Sequence of chain 1.C:
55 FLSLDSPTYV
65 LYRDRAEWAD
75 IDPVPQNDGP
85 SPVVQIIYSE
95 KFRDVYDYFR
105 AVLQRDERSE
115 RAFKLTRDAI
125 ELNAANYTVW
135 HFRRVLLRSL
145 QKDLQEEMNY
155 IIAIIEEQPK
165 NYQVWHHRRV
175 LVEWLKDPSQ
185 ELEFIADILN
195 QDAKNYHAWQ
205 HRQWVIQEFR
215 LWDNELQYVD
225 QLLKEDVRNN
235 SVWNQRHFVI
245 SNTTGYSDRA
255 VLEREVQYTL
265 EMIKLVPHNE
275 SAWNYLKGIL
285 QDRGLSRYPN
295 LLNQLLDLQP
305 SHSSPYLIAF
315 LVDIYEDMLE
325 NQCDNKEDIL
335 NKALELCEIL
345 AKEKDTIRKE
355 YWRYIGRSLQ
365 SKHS

Binding-site contacts:
Ligand atom O contacts residue TYR166 of chain 1.C at 3.5 Å.
Ligand atom SG contacts residue ASP269 of chain 1.D at 3.1 Å (salt-bridge).
Ligand atom CA contacts residue ARG173 of chain 1.D at 3.8 Å.
Ligand atom C contacts residue ARG173 of chain 1.D at 3.8 Å.
Ligand atom C contacts residue TYR166 of chain 1.C at 3.7 Å (hydrophobic).
Ligand atom CG2 contacts residue LEU320 of chain 1.D at 4.2 Å (hydrophobic).
Ligand atom O contacts residue MGM1 of chain 1.X at 3.8 Å.
Ligand atom O contacts residue TYR166 of chain 1.C at 4.0 Å.
Ligand atom O contacts residue GLN167 of chain 1.C at 2.9 Å (h-bond).
Ligand atom C contacts residue GLN167 of chain 1.C at 4.0 Å.
Ligand atom O contacts residue LYS311 of chain 1.D at 3.6 Å.
Ligand atom CA contacts residue LYS311 of chain 1.D at 4.1 Å.
Ligand atom SD contacts residue ALA123 of chain 1.D at 3.5 Å.
Ligand atom CG contacts residue ARG173 of chain 1.D at 4.0 Å.
Ligand atom O contacts residue MGM1 of chain 1.X at 3.7 Å.
Ligand atom C contacts residue LYS311 of chain 1.D at 3.6 Å.
Ligand atom CA contacts residue TYR166 of chain 1.C at 3.8 Å (hydrophobic).
Ligand atom CB contacts residue ZN1 of chain 1.V at 3.5 Å.
Ligand atom N contacts residue LYS311 of chain 1.D at 4.1 Å.
Ligand atom CB contacts residue HIS321 of chain 1.D at 3.8 Å.
Ligand atom CE contacts residue THR49 of chain 1.D at 3.9 Å.
Ligand atom O contacts residue TYR166 of chain 1.C at 3.5 Å.
Ligand atom N contacts residue TRP312 of chain 1.D at 4.1 Å.
Ligand atom O contacts residue LEU320 of chain 1.D at 3.6 Å.
Ligand atom SG contacts residue CYS271 of chain 1.D at 4.1 Å.
Ligand atom SG contacts residue LYS311 of chain 1.D at 4.0 Å.
Ligand atom SD contacts residue MET124 of chain 1.D at 3.8 Å.
Ligand atom N contacts residue TYR166 of chain 1.C at 3.7 Å.
Ligand atom O contacts residue LYS311 of chain 1.D at 3.5 Å.
Ligand atom N contacts residue LYS311 of chain 1.D at 4.0 Å.
Ligand atom OXT contacts residue TYR166 of chain 1.C at 3.8 Å.
Ligand atom CA contacts residue TYR166 of chain 1.C at 4.1 Å (hydrophobic).
Ligand atom CD1 contacts residue LEU320 of chain 1.D at 3.8 Å (hydrophobic).
Ligand atom C contacts residue TYR166 of chain 1.C at 3.5 Å (hydrophobic).
Ligand atom CB contacts residue MGM1 of chain 1.X at 4.1 Å.
Ligand atom N contacts residue ARG173 of chain 1.D at 4.2 Å.
Ligand atom SG contacts residue HIS321 of chain 1.D at 3.5 Å (h-bond).
Ligand atom SG contacts residue ZN1 of chain 1.V at 2.4 Å.
Ligand atom N contacts residue HIS321 of chain 1.D at 4.0 Å.
Ligand atom O contacts residue ARG173 of chain 1.D at 2.9 Å (salt-bridge).

Sequence of chain 1.D:
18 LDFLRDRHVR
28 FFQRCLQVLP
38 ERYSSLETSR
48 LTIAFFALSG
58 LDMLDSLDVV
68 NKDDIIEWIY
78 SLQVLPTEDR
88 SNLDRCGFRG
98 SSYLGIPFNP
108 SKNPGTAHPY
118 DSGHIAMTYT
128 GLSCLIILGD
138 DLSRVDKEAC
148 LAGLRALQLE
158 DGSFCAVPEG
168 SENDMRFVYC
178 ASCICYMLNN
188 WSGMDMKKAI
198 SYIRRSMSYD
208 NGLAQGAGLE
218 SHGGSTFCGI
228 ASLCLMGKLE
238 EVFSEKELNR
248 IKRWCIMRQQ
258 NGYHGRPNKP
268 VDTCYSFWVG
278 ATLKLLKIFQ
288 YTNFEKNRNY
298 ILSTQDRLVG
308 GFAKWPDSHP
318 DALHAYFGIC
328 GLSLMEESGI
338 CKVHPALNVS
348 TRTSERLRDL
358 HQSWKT

This small molecule binds to this protein.
Small molecule (SMILES): CC[C@H](C)[C@H](NC(=O)[C@@H](NC(=O)[C@H](CS)NC(=O)[C@H](CCCCN)NC(=O)[C@@H](N)[C@@H](C)O)C(C)C)C(=O)N[C@@H](CCSC)C(=O)O